The small molecule below binds the protein below.
Small molecule (SMILES): CC(=O)N[C@@H]1[C@@H](O)[C@H](O)[C@@H](CO)O[C@H]1O

Binding-site contacts:
Ligand atom O7 contacts residue ASN154 of chain 21.A at 3.6 Å.
Ligand atom N2 contacts residue SER156 of chain 21.A at 4.2 Å.
Ligand atom C4 contacts residue ASN154 of chain 21.A at 4.2 Å.
Ligand atom C5 contacts residue SER156 of chain 21.A at 3.9 Å.
Ligand atom C1 contacts residue ASN154 of chain 21.A at 1.4 Å.
Ligand atom C2 contacts residue ASN154 of chain 21.A at 2.5 Å.
Ligand atom C3 contacts residue ASN154 of chain 21.A at 3.9 Å.
Ligand atom N2 contacts residue ASN154 of chain 21.A at 3.0 Å (h-bond).
Ligand atom C8 contacts residue ASN154 of chain 21.A at 3.9 Å.
Ligand atom C7 contacts residue ASN154 of chain 21.A at 3.4 Å.
Ligand atom O5 contacts residue SER156 of chain 21.A at 3.9 Å.
Ligand atom C2 contacts residue SER156 of chain 21.A at 4.3 Å.
Ligand atom O5 contacts residue ASN154 of chain 21.A at 2.4 Å (h-bond).
Ligand atom C5 contacts residue ASN154 of chain 21.A at 3.6 Å.
Ligand atom C1 contacts residue SER156 of chain 21.A at 3.3 Å.

Sequence of chain 21.A:
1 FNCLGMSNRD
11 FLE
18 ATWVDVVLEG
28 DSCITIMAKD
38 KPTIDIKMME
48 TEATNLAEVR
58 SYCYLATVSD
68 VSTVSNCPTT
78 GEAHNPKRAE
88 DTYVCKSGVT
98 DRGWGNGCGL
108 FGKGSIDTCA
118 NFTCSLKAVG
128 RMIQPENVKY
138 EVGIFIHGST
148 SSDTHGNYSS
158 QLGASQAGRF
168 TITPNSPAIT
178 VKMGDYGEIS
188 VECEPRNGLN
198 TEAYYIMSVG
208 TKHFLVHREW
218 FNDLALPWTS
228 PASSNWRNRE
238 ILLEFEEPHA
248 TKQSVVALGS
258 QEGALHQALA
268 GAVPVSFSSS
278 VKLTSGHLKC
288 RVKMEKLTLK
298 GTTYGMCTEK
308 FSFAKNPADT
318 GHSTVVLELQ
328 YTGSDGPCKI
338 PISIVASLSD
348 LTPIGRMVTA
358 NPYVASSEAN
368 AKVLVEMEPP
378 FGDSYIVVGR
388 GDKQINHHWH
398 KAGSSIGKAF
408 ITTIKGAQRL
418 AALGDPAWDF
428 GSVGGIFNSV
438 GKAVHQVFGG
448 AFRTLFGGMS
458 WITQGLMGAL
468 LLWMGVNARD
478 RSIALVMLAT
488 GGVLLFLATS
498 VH